Sequence of chain 1.A:
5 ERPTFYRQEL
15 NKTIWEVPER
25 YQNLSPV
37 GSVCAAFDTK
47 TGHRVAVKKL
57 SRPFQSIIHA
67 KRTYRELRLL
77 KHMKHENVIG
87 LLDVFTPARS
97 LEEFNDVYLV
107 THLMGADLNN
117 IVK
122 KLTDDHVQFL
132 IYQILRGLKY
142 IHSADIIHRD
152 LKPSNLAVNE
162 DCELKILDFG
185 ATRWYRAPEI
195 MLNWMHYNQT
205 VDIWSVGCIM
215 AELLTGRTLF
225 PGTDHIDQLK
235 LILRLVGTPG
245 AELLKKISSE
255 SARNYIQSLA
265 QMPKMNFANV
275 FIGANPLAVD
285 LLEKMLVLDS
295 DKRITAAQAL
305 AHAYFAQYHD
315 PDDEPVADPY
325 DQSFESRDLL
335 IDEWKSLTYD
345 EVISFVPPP

Binding-site contacts:
Ligand atom C28 contacts residue HIS108 of chain 1.A at 3.5 Å.
Ligand atom C28 contacts residue MET110 of chain 1.A at 3.8 Å (hydrophobic).
Ligand atom C25 contacts residue ALA52 of chain 1.A at 3.6 Å (hydrophobic).
Ligand atom N contacts residue GLU72 of chain 1.A at 2.9 Å (salt-bridge).
Ligand atom C13 contacts residue ILE167 of chain 1.A at 3.7 Å (hydrophobic).
Ligand atom N1 contacts residue GLU72 of chain 1.A at 3.8 Å.
Ligand atom C1 contacts residue GLU72 of chain 1.A at 3.8 Å.
Ligand atom C1 contacts residue ASP169 of chain 1.A at 3.7 Å.
Ligand atom C21 contacts residue ILE85 of chain 1.A at 3.7 Å (hydrophobic).
Ligand atom C17 contacts residue GLU72 of chain 1.A at 3.8 Å.
Ligand atom O2 contacts residue ARG68 of chain 1.A at 3.6 Å.
Ligand atom O contacts residue ASP169 of chain 1.A at 2.9 Å (salt-bridge).
Ligand atom C10 contacts residue LEU75 of chain 1.A at 3.7 Å (hydrophobic).
Ligand atom C contacts residue GLU72 of chain 1.A at 3.8 Å.
Ligand atom C13 contacts residue LEU168 of chain 1.A at 3.7 Å (hydrophobic).
Ligand atom C8 contacts residue ASP169 of chain 1.A at 3.3 Å.
Ligand atom O3 contacts residue GLU72 of chain 1.A at 3.3 Å.
Ligand atom O4 contacts residue VAL39 of chain 1.A at 3.6 Å.
Ligand atom C20 contacts residue ILE85 of chain 1.A at 3.6 Å (hydrophobic).
Ligand atom C22 contacts residue THR107 of chain 1.A at 3.8 Å.
Ligand atom N6 contacts residue LEU109 of chain 1.A at 3.8 Å.
Ligand atom C18 contacts residue GLU72 of chain 1.A at 3.2 Å.
Ligand atom C contacts residue ASP169 of chain 1.A at 3.2 Å.
Ligand atom C19 contacts residue LYS54 of chain 1.A at 3.8 Å.
Ligand atom N3 contacts residue ALA52 of chain 1.A at 3.8 Å.
Ligand atom N1 contacts residue ASP169 of chain 1.A at 3.1 Å (salt-bridge).
Ligand atom C26 contacts residue PHE170 of chain 1.A at 3.8 Å (hydrophobic).
Ligand atom C27 contacts residue MET110 of chain 1.A at 3.2 Å (hydrophobic).
Ligand atom O contacts residue ILE85 of chain 1.A at 3.8 Å.
Ligand atom N3 contacts residue THR107 of chain 1.A at 3.1 Å (h-bond).
Ligand atom O contacts residue LEU168 of chain 1.A at 3.5 Å.
Ligand atom N4 contacts residue PHE170 of chain 1.A at 3.8 Å.
Ligand atom N6 contacts residue MET110 of chain 1.A at 3.0 Å (h-bond).
Ligand atom C25 contacts residue PHE170 of chain 1.A at 3.8 Å (hydrophobic).
Ligand atom N contacts residue ASP169 of chain 1.A at 3.4 Å (salt-bridge).
Ligand atom C5 contacts residue ARG68 of chain 1.A at 3.1 Å.
Ligand atom C28 contacts residue ALA52 of chain 1.A at 3.4 Å (hydrophobic).
Ligand atom C2 contacts residue GLU72 of chain 1.A at 3.5 Å.
Ligand atom C23 contacts residue THR107 of chain 1.A at 3.6 Å.
Ligand atom C8 contacts residue GLY171 of chain 1.A at 3.8 Å.

A protein and the small-molecule ligand that binds it are described below.
Small molecule (SMILES): Cn1ncc(C(=O)NCc2ccc(C(=O)N[C@@H](CCC3CCCCC3)C(=O)N[C@@H]3CCCN(S(C)(=O)=O)C3)cc2)c1N